Binding-site contacts:
Ligand atom OAA contacts residue LYS54 of chain 1.A at 3.5 Å (salt-bridge).
Ligand atom OAA contacts residue THR85 of chain 1.A at 3.0 Å (h-bond).
Ligand atom CAS contacts residue PLP1 of chain 1.E at 3.6 Å.
Ligand atom NAM contacts residue PLP1 of chain 1.E at 3.5 Å.
Ligand atom CL contacts residue GLU212 of chain 1.A at 3.3 Å.
Ligand atom CAL contacts residue PLP1 of chain 1.E at 3.7 Å.
Ligand atom CL contacts residue PRO213 of chain 1.A at 3.4 Å.
Ligand atom CAK contacts residue PLP1 of chain 1.E at 3.6 Å.
Ligand atom OAB contacts residue PLP1 of chain 1.E at 3.7 Å.
Ligand atom CAL contacts residue LYS54 of chain 1.A at 3.2 Å.
Ligand atom CAO contacts residue THR81 of chain 1.A at 3.3 Å.
Ligand atom CAP contacts residue PLP1 of chain 1.E at 3.5 Å.
Ligand atom CAI contacts residue GLY185 of chain 1.A at 3.8 Å.
Ligand atom OAA contacts residue THR81 of chain 1.A at 3.3 Å (h-bond).
Ligand atom CAJ contacts residue SER268 of chain 1.A at 3.8 Å.
Ligand atom OAC contacts residue GLN154 of chain 1.A at 3.2 Å (h-bond).
Ligand atom CAO contacts residue LYS54 of chain 1.A at 3.8 Å.
Ligand atom CAO contacts residue THR85 of chain 1.A at 3.4 Å.
Ligand atom CAF contacts residue GLY187 of chain 1.A at 3.9 Å.
Ligand atom OAC contacts residue THR81 of chain 1.A at 2.4 Å (h-bond).
Ligand atom OAC contacts residue SER82 of chain 1.A at 2.8 Å (h-bond).
Ligand atom CAO contacts residue SER82 of chain 1.A at 3.3 Å.
Ligand atom CAI contacts residue ALA211 of chain 1.A at 3.4 Å (hydrophobic).
Ligand atom OAB contacts residue GLY187 of chain 1.A at 3.4 Å.
Ligand atom CAG contacts residue GLN154 of chain 1.A at 3.7 Å.
Ligand atom CAR contacts residue PLP1 of chain 1.E at 3.8 Å.
Ligand atom CAS contacts residue SER82 of chain 1.A at 3.7 Å.
Ligand atom CAG contacts residue TYR155 of chain 1.A at 3.7 Å (hydrophobic).
Ligand atom CAT contacts residue SER82 of chain 1.A at 3.2 Å.
Ligand atom NAN contacts residue PLP1 of chain 1.E at 3.5 Å.
Ligand atom CL contacts residue ALA271 of chain 1.A at 3.5 Å.
Ligand atom CAT contacts residue LYS54 of chain 1.A at 3.3 Å.
Ligand atom CL contacts residue ALA211 of chain 1.A at 3.6 Å.
Ligand atom CAL contacts residue SER82 of chain 1.A at 2.9 Å.
Ligand atom CAS contacts residue LYS54 of chain 1.A at 3.6 Å.
Ligand atom CAE contacts residue THR188 of chain 1.A at 3.6 Å.
Ligand atom OAC contacts residue THR85 of chain 1.A at 3.6 Å.
Ligand atom OAA contacts residue SER82 of chain 1.A at 3.7 Å.
Ligand atom OAA contacts residue ASN84 of chain 1.A at 3.2 Å (h-bond).
Ligand atom CAE contacts residue TYR155 of chain 1.A at 3.5 Å (hydrophobic).

Sequence of chain 1.A:
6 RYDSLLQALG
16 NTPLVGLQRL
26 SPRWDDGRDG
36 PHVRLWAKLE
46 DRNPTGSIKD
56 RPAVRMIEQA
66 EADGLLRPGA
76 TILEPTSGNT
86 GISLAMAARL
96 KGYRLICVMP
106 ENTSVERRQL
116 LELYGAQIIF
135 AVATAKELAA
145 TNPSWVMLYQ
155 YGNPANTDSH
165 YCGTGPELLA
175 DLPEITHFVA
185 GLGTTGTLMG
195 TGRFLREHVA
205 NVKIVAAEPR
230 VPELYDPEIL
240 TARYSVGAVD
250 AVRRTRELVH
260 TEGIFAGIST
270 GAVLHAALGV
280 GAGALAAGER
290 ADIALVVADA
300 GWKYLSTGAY

This protein binds this small molecule.
Small molecule (SMILES): O=C(Nc1ccc(Cl)cc1)Nc1cccc(C(=O)O)c1